Binding-site contacts:
Ligand atom N1 contacts residue MN1 of chain 9.C at 2.3 Å.
Ligand atom N2 contacts residue MN1 of chain 9.C at 3.2 Å.
Ligand atom C3 contacts residue GLU75 of chain 20.A at 3.8 Å.
Ligand atom N4 contacts residue HIS71 of chain 20.A at 3.0 Å (h-bond).
Ligand atom N1 contacts residue HIS72 of chain 20.A at 3.3 Å (h-bond).
Ligand atom O11 contacts residue ARG119 of chain 9.A at 2.8 Å (salt-bridge).
Ligand atom C7 contacts residue GLU171 of chain 7.A at 3.5 Å.
Ligand atom O13 contacts residue MN1 of chain 9.C at 2.4 Å.
Ligand atom C6 contacts residue GLU171 of chain 7.A at 3.1 Å.
Ligand atom O10 contacts residue LYS175 of chain 7.A at 2.7 Å (salt-bridge).
Ligand atom C6 contacts residue MN1 of chain 9.C at 3.5 Å.
Ligand atom P9 contacts residue SER197 of chain 9.A at 3.8 Å.
Ligand atom C7 contacts residue MN1 of chain 9.C at 3.5 Å.
Ligand atom C5 contacts residue HIS167 of chain 7.A at 3.3 Å.
Ligand atom N4 contacts residue MN1 of chain 9.B at 2.2 Å.
Ligand atom C5 contacts residue MN1 of chain 9.B at 3.3 Å.
Ligand atom C7 contacts residue GLU19 of chain 20.A at 3.4 Å.
Ligand atom C5 contacts residue HIS71 of chain 20.A at 3.2 Å.
Ligand atom O13 contacts residue GLU171 of chain 7.A at 3.5 Å (salt-bridge).
Ligand atom O13 contacts residue HIS72 of chain 20.A at 3.1 Å (h-bond).
Ligand atom O11 contacts residue LYS199 of chain 9.A at 2.7 Å (salt-bridge).
Ligand atom O12 contacts residue SER197 of chain 9.A at 2.6 Å (h-bond).
Ligand atom N4 contacts residue GLU75 of chain 20.A at 3.1 Å (salt-bridge).
Ligand atom N1 contacts residue HIS167 of chain 7.A at 3.1 Å (h-bond).
Ligand atom C5 contacts residue HIS72 of chain 20.A at 3.6 Å.
Ligand atom O12 contacts residue ARG97 of chain 9.A at 2.8 Å (salt-bridge).
Ligand atom C3 contacts residue MN1 of chain 9.B at 3.2 Å.
Ligand atom O10 contacts residue ARG97 of chain 9.A at 2.8 Å (salt-bridge).
Ligand atom O10 contacts residue ARG119 of chain 9.A at 3.0 Å (salt-bridge).
Ligand atom C5 contacts residue HIS168 of chain 7.A at 3.9 Å.
Ligand atom P9 contacts residue ARG119 of chain 9.A at 3.9 Å.
Ligand atom N4 contacts residue HIS168 of chain 7.A at 3.3 Å (h-bond).
Ligand atom C8 contacts residue GLU171 of chain 7.A at 3.5 Å.
Ligand atom O13 contacts residue HIS45 of chain 7.A at 3.3 Å (h-bond).
Ligand atom P9 contacts residue ARG97 of chain 9.A at 3.7 Å.
Ligand atom O13 contacts residue GLU19 of chain 20.A at 2.7 Å (salt-bridge).
Ligand atom N2 contacts residue GLU171 of chain 7.A at 3.8 Å.
Ligand atom N1 contacts residue GLU171 of chain 7.A at 3.1 Å (salt-bridge).
Ligand atom C3 contacts residue LEU105 of chain 7.A at 3.8 Å (hydrophobic).
Ligand atom C5 contacts residue MN1 of chain 9.C at 3.3 Å.

Sequence of chain 9.A:
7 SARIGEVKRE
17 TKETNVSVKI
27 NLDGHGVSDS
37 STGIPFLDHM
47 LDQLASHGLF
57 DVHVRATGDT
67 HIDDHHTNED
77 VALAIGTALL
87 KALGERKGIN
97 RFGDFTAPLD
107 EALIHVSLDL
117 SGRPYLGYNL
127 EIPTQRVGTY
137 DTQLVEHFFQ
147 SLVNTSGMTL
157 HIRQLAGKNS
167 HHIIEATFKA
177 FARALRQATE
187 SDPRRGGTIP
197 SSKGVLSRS

Sequence of chain 20.A:
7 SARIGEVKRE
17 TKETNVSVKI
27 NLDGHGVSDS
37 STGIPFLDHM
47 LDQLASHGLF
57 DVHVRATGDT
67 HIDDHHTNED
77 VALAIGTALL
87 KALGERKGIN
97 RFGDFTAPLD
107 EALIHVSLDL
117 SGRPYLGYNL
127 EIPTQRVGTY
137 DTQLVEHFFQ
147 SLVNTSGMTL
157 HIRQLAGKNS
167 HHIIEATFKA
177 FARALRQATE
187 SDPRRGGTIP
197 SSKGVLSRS

Sequence of chain 7.A:
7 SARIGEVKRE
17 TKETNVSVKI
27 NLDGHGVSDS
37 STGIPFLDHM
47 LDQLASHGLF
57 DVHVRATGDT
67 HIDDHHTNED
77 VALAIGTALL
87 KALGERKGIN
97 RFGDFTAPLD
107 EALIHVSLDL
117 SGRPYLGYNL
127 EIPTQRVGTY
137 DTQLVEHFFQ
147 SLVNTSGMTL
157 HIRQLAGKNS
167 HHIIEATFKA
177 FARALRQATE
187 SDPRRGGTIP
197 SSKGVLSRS

The protein below binds the small molecule below.
Small molecule (SMILES): O=P(O)(O)C[C@@H](O)Cn1cncn1